Sequence of chain 57.A:
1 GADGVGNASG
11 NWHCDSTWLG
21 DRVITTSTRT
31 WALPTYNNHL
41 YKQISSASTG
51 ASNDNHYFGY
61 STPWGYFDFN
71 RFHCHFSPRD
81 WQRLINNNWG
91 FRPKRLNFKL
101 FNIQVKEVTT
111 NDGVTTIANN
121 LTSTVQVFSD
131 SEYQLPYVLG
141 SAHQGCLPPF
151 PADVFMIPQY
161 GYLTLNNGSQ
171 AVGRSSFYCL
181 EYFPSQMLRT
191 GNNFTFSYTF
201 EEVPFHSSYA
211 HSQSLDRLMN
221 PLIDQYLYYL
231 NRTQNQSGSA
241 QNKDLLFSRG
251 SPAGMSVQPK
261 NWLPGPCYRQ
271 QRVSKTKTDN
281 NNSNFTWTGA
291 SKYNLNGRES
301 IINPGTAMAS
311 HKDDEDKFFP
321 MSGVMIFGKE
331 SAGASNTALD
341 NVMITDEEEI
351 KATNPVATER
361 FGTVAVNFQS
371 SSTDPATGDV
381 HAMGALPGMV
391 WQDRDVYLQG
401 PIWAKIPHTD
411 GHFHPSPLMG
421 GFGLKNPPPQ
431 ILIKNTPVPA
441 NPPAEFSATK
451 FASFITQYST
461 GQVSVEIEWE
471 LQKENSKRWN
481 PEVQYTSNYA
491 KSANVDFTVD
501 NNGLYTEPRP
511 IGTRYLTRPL

Sequence of chain 7.A:
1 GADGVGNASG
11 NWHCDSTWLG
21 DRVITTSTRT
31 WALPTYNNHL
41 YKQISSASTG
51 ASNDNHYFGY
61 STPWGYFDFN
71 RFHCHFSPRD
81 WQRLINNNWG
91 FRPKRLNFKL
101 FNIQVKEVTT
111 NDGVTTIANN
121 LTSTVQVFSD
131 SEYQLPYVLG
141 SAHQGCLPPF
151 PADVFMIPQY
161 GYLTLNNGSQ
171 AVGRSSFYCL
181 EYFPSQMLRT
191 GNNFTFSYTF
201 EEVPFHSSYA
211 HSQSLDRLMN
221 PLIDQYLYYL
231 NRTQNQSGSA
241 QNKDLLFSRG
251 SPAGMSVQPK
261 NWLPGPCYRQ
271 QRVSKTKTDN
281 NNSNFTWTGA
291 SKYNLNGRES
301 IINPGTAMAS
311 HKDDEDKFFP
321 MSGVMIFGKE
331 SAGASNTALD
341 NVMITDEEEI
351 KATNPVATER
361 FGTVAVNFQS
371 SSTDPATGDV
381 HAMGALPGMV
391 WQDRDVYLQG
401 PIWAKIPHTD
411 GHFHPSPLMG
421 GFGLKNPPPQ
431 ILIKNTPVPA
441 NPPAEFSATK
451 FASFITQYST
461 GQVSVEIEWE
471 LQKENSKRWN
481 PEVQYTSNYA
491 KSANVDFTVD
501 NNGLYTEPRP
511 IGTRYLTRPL

This protein binds this small molecule.
Small molecule (SMILES): CC(=O)N[C@H]1[C@H]([C@H](O)[C@H](O)CO)O[C@@](O)(C(=O)O)C[C@@H]1O

Binding-site contacts:
Ligand atom O2 contacts residue THR286 of chain 7.A at 4.0 Å.
Ligand atom C5 contacts residue ASN231 of chain 57.A at 4.5 Å.
Ligand atom O1A contacts residue THR286 of chain 7.A at 4.2 Å.
Ligand atom O10 contacts residue SER256 of chain 57.A at 3.5 Å (h-bond).
Ligand atom O2 contacts residue ASN231 of chain 57.A at 4.2 Å.
Ligand atom C3 contacts residue THR286 of chain 7.A at 3.5 Å.
Ligand atom C2 contacts residue ASN231 of chain 57.A at 4.0 Å.
Ligand atom C1 contacts residue ASN284 of chain 7.A at 3.8 Å.
Ligand atom C11 contacts residue GLY254 of chain 57.A at 3.6 Å.
Ligand atom C10 contacts residue SER256 of chain 57.A at 4.2 Å.
Ligand atom O1A contacts residue ASN231 of chain 57.A at 2.7 Å (h-bond).
Ligand atom C4 contacts residue VAL257 of chain 57.A at 4.4 Å (hydrophobic).
Ligand atom C4 contacts residue ASN231 of chain 57.A at 3.5 Å.
Ligand atom O4 contacts residue TRP287 of chain 7.A at 4.1 Å.
Ligand atom C2 contacts residue ASN284 of chain 7.A at 3.9 Å.
Ligand atom O2 contacts residue ARG232 of chain 57.A at 4.5 Å.
Ligand atom O1A contacts residue ARG232 of chain 57.A at 3.5 Å.
Ligand atom C3 contacts residue TRP287 of chain 7.A at 4.1 Å (hydrophobic).
Ligand atom C3 contacts residue ASN231 of chain 57.A at 3.9 Å.
Ligand atom C1 contacts residue ARG232 of chain 57.A at 3.6 Å.
Ligand atom O1B contacts residue ASN284 of chain 7.A at 3.7 Å.
Ligand atom O4 contacts residue VAL257 of chain 57.A at 3.1 Å.
Ligand atom O2 contacts residue TRP287 of chain 7.A at 4.5 Å.
Ligand atom O1B contacts residue ARG232 of chain 57.A at 2.5 Å (salt-bridge).
Ligand atom O1B contacts residue ASN231 of chain 57.A at 4.3 Å.
Ligand atom C11 contacts residue ASN55 of chain 7.A at 3.2 Å.
Ligand atom C11 contacts residue ALA253 of chain 57.A at 3.6 Å (hydrophobic).
Ligand atom C1 contacts residue ASN231 of chain 57.A at 3.6 Å.
Ligand atom O1A contacts residue ASN284 of chain 7.A at 4.5 Å.
Ligand atom O10 contacts residue ASN55 of chain 7.A at 3.4 Å (h-bond).
Ligand atom O10 contacts residue SER52 of chain 7.A at 4.4 Å.
Ligand atom C11 contacts residue SER256 of chain 57.A at 4.3 Å.
Ligand atom O4 contacts residue ASN231 of chain 57.A at 4.2 Å.
Ligand atom O2 contacts residue ASN284 of chain 7.A at 3.0 Å (h-bond).
Ligand atom C10 contacts residue ASN55 of chain 7.A at 3.8 Å.
Ligand atom C2 contacts residue THR286 of chain 7.A at 4.2 Å.